Binding-site contacts:
Ligand atom C2 contacts residue ASN76 of chain 1.A at 2.4 Å.
Ligand atom C5 contacts residue ASN76 of chain 1.A at 3.7 Å.
Ligand atom C1 contacts residue ASN76 of chain 1.A at 1.4 Å.
Ligand atom C8 contacts residue ASN76 of chain 1.A at 4.3 Å.
Ligand atom C7 contacts residue ASN76 of chain 1.A at 3.2 Å.
Ligand atom O7 contacts residue ASN76 of chain 1.A at 3.1 Å (h-bond).
Ligand atom O5 contacts residue ASN76 of chain 1.A at 2.4 Å (h-bond).
Ligand atom C4 contacts residue ASN76 of chain 1.A at 4.2 Å.
Ligand atom C8 contacts residue ALA75 of chain 1.A at 4.2 Å (hydrophobic).
Ligand atom N2 contacts residue ASN76 of chain 1.A at 2.9 Å (h-bond).
Ligand atom C3 contacts residue ASN76 of chain 1.A at 3.8 Å.

A protein and the small-molecule ligand that binds it are described below.
Small molecule (SMILES): CC(=O)N[C@@H]1[C@@H](O)[C@H](O)[C@@H](CO)O[C@H]1O

Sequence of chain 1.A:
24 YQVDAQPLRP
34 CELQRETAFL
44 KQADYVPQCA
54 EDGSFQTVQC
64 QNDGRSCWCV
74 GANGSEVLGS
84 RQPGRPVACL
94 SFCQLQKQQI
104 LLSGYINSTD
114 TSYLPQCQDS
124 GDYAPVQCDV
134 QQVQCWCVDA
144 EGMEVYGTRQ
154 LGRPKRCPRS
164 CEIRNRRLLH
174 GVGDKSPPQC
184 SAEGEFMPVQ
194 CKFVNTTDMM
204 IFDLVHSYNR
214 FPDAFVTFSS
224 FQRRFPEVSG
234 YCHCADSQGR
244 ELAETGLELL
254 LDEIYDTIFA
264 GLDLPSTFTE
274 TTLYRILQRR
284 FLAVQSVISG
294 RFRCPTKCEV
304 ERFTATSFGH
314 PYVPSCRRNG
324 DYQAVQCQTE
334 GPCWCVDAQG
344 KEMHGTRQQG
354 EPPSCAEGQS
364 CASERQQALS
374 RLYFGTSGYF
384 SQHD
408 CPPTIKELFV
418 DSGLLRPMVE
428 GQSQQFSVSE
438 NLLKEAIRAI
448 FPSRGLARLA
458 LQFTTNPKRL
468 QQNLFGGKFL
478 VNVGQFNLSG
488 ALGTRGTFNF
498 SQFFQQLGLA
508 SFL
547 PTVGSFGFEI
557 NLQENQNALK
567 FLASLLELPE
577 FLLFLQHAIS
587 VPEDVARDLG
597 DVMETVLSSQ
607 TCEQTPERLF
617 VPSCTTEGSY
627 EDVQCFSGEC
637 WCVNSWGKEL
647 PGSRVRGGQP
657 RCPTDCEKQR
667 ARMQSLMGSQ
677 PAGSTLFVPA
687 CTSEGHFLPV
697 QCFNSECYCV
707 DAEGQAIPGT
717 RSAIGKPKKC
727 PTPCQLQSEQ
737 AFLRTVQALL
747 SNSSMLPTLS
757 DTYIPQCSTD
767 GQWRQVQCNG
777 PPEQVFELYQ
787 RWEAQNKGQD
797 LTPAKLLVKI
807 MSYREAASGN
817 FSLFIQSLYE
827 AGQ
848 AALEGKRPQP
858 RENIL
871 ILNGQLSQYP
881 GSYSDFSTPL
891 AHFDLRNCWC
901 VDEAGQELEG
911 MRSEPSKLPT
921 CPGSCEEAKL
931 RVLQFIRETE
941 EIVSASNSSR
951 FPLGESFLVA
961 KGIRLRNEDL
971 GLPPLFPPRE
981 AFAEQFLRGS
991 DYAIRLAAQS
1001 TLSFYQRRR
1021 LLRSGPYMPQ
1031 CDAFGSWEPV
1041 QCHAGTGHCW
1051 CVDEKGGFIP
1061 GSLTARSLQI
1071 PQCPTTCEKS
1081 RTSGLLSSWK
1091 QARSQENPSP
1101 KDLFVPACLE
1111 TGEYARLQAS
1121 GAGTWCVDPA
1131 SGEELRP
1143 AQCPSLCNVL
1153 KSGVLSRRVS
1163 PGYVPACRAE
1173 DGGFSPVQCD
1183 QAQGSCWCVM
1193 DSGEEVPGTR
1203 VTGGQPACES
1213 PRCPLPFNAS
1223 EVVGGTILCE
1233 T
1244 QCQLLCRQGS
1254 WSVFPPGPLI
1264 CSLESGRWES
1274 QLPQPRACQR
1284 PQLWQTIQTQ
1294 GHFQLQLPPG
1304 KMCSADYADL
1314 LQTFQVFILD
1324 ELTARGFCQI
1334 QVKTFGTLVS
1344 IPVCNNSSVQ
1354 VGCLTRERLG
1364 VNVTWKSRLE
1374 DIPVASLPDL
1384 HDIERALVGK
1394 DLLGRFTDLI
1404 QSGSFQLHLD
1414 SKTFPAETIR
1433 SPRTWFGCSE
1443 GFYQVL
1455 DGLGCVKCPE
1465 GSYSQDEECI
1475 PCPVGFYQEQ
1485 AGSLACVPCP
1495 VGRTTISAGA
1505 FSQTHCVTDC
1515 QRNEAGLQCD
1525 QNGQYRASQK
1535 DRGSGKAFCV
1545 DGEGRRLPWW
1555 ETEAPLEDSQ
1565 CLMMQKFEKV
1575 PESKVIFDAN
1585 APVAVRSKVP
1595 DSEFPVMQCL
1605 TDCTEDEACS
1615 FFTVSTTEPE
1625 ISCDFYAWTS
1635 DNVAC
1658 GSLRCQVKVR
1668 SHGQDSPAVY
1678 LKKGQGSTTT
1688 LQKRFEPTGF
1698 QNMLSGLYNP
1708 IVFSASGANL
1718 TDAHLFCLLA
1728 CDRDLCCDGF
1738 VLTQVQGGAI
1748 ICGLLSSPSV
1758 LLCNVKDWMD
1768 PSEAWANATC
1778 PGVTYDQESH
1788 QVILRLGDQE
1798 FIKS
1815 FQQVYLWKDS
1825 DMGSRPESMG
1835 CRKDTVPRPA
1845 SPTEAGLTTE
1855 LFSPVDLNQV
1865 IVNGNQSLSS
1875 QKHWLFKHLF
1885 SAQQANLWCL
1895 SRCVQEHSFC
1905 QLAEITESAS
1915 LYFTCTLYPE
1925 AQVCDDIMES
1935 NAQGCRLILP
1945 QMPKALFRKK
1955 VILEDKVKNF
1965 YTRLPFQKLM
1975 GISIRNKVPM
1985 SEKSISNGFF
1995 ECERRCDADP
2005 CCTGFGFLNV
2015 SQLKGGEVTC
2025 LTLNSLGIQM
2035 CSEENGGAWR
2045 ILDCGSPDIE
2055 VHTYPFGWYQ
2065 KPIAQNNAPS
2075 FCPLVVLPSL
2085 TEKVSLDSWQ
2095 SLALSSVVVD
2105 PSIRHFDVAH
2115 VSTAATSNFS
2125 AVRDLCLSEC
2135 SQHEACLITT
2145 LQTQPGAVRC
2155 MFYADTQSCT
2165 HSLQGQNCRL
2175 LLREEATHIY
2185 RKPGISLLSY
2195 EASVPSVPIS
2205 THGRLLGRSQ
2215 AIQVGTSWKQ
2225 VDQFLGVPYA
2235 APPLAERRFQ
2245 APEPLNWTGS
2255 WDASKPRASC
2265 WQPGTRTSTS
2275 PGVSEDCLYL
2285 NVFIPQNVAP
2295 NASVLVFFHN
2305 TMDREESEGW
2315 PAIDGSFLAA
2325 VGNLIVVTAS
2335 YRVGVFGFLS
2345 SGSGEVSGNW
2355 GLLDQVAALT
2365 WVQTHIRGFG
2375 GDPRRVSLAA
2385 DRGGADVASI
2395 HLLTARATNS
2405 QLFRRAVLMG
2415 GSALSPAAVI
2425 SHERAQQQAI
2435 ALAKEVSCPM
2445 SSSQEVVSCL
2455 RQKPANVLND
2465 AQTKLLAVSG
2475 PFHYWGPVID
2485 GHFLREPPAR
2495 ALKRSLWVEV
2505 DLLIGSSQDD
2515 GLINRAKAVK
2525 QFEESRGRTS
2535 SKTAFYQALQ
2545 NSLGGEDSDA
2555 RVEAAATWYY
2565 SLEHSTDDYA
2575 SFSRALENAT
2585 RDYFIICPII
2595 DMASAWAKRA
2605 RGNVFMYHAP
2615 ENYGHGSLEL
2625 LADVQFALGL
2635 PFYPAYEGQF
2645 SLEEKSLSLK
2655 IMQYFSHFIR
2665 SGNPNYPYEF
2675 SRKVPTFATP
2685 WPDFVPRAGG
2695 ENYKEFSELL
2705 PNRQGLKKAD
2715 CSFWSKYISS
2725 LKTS